A protein and the small-molecule ligand that binds it are described below.
Small molecule (SMILES): C[C@H](O)[C@H](N)[C@@H]1O[C@](O)(C(=O)O)C[C@H](O)[C@@H]1N

Sequence of chain 1.C:
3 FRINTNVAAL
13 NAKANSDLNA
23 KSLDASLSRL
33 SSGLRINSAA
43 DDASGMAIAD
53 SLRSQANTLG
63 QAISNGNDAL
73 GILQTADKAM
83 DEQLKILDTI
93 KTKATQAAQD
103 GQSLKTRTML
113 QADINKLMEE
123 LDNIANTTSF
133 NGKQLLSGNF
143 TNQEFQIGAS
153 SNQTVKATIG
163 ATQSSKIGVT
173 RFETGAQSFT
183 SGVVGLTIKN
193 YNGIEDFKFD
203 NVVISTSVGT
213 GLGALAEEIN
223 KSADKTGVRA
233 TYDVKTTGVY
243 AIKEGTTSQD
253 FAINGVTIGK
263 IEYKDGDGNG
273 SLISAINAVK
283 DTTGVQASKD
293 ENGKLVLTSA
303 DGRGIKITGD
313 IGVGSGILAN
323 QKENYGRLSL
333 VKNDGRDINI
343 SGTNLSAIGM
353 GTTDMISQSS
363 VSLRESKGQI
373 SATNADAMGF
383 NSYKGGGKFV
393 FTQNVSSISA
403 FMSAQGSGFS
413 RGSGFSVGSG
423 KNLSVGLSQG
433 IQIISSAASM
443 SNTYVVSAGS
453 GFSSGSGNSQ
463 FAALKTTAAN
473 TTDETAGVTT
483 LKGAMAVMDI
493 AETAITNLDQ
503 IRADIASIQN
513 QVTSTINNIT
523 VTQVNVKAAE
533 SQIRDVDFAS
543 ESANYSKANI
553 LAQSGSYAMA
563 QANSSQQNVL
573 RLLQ

Binding-site contacts:
Ligand atom C9 contacts residue ALA439 of chain 1.C at 4.3 Å (hydrophobic).
Ligand atom O8 contacts residue ASN396 of chain 1.C at 3.4 Å (h-bond).
Ligand atom C1 contacts residue THR394 of chain 1.C at 2.0 Å.
Ligand atom O4 contacts residue THR394 of chain 1.C at 4.2 Å.
Ligand atom C8 contacts residue THR394 of chain 1.C at 3.9 Å.
Ligand atom C2 contacts residue THR394 of chain 1.C at 1.4 Å.
Ligand atom C7 contacts residue THR394 of chain 1.C at 4.5 Å.
Ligand atom C8 contacts residue ASN396 of chain 1.C at 3.4 Å.
Ligand atom C9 contacts residue ASN396 of chain 1.C at 4.1 Å.
Ligand atom C3 contacts residue THR394 of chain 1.C at 2.5 Å.
Ligand atom O1B contacts residue THR394 of chain 1.C at 2.9 Å (h-bond).
Ligand atom O8 contacts residue SER437 of chain 1.C at 4.3 Å.
Ligand atom O1A contacts residue THR394 of chain 1.C at 2.5 Å (h-bond).
Ligand atom O1B contacts residue ALA439 of chain 1.C at 3.8 Å.
Ligand atom C6 contacts residue THR394 of chain 1.C at 3.7 Å.
Ligand atom O8 contacts residue ALA439 of chain 1.C at 4.2 Å.
Ligand atom O6 contacts residue THR394 of chain 1.C at 2.6 Å (h-bond).
Ligand atom O8 contacts residue THR394 of chain 1.C at 2.7 Å (h-bond).
Ligand atom C5 contacts residue THR394 of chain 1.C at 4.3 Å.
Ligand atom C4 contacts residue THR394 of chain 1.C at 3.8 Å.
Ligand atom O8 contacts residue GLN395 of chain 1.C at 4.2 Å.